Sequence of chain 1.C:
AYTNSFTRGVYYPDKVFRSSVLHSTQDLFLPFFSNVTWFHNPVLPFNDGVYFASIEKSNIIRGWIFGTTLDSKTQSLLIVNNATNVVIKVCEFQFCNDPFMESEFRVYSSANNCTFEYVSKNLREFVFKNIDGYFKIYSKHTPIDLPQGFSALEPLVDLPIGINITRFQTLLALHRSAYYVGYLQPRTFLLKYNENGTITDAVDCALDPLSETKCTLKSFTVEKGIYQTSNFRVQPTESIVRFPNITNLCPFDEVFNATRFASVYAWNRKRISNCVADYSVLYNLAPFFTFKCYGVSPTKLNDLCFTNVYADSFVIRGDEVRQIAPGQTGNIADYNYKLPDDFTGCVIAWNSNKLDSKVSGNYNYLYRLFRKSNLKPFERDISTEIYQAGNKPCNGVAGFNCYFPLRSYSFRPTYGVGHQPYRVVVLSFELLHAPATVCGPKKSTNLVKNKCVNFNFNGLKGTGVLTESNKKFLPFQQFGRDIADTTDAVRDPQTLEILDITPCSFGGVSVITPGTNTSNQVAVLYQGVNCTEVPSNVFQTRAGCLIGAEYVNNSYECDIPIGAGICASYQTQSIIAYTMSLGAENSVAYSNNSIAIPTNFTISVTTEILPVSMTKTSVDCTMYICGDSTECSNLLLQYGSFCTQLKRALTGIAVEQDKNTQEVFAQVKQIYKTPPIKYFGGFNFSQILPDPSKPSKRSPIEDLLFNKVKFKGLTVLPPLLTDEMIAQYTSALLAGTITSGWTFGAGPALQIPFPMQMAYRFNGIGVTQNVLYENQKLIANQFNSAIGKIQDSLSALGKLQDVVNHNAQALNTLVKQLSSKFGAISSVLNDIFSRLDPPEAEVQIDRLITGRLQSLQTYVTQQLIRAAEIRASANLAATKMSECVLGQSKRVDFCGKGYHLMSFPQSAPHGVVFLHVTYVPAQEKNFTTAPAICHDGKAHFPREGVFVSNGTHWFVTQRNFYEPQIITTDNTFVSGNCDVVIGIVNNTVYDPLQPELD

This protein binds this small molecule.
Small molecule (SMILES): CC(=O)N[C@@H]1[C@@H](O)[C@H](O)[C@@H](CO)O[C@H]1O

Binding-site contacts:
Ligand atom C8 contacts residue THR29 of chain 1.C at 4.1 Å.
Ligand atom C8 contacts residue ASN30 of chain 1.C at 3.7 Å.
Ligand atom C1 contacts residue TYR28 of chain 1.C at 4.4 Å (hydrophobic).
Ligand atom C4 contacts residue ASN61 of chain 1.C at 4.3 Å.
Ligand atom C5 contacts residue ASN61 of chain 1.C at 3.6 Å.
Ligand atom C2 contacts residue TYR28 of chain 1.C at 4.5 Å (hydrophobic).
Ligand atom N2 contacts residue ASN61 of chain 1.C at 2.7 Å (h-bond).
Ligand atom C7 contacts residue ASN61 of chain 1.C at 3.3 Å.
Ligand atom N2 contacts residue TYR28 of chain 1.C at 3.6 Å.
Ligand atom C3 contacts residue TYR28 of chain 1.C at 4.0 Å (hydrophobic).
Ligand atom C3 contacts residue ASN61 of chain 1.C at 3.8 Å.
Ligand atom C8 contacts residue ASN61 of chain 1.C at 3.6 Å.
Ligand atom O5 contacts residue ASN61 of chain 1.C at 2.4 Å (h-bond).
Ligand atom C7 contacts residue TYR28 of chain 1.C at 4.4 Å (hydrophobic).
Ligand atom C8 contacts residue TYR28 of chain 1.C at 4.1 Å (hydrophobic).
Ligand atom O7 contacts residue ASN61 of chain 1.C at 3.9 Å.
Ligand atom C2 contacts residue ASN61 of chain 1.C at 2.5 Å.
Ligand atom C1 contacts residue ASN61 of chain 1.C at 1.4 Å.